Sequence of chain 1.C:
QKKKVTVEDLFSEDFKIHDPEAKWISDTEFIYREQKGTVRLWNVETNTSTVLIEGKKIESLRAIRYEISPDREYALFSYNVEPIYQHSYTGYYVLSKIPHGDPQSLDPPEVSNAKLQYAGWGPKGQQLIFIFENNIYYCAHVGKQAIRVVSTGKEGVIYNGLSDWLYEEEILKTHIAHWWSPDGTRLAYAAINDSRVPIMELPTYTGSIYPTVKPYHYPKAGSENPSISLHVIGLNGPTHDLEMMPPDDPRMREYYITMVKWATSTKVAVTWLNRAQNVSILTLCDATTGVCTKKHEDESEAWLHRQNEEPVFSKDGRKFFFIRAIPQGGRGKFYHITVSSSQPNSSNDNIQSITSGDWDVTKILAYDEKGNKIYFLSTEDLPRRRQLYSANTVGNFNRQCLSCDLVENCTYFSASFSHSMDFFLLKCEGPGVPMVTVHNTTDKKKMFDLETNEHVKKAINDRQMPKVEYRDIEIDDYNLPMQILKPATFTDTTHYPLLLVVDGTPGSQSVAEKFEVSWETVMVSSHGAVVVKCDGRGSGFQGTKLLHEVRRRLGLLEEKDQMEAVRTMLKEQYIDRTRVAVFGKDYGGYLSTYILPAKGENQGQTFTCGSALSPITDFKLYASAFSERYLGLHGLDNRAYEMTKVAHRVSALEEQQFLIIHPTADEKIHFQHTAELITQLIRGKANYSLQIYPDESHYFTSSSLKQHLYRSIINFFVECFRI

A protein and the small-molecule ligand that binds it are described below.
Small molecule (SMILES): CC(=O)N[C@H]1[C@H](O[C@H]2[C@H](O)[C@@H](NC(C)=O)CO[C@@H]2CO)O[C@H](CO)[C@@H](O)[C@@H]1O

Binding-site contacts:
Ligand atom C4 contacts residue ASN461 of chain 1.C at 3.6 Å.
Ligand atom C3 contacts residue ASN461 of chain 1.C at 4.1 Å.
Ligand atom O7 contacts residue ASN409 of chain 1.C at 4.4 Å.
Ligand atom C6 contacts residue LYS457 of chain 1.C at 3.6 Å.
Ligand atom O6 contacts residue ASN409 of chain 1.C at 4.3 Å.
Ligand atom C5 contacts residue ASN461 of chain 1.C at 3.8 Å.
Ligand atom C6 contacts residue ASN409 of chain 1.C at 4.3 Å.
Ligand atom O6 contacts residue ASN461 of chain 1.C at 4.4 Å.
Ligand atom C1 contacts residue ASN409 of chain 1.C at 1.4 Å.
Ligand atom O4 contacts residue ASN461 of chain 1.C at 4.2 Å.
Ligand atom C2 contacts residue ASN409 of chain 1.C at 2.5 Å.
Ligand atom C8 contacts residue GLY432 of chain 1.C at 4.3 Å.
Ligand atom C6 contacts residue ASN461 of chain 1.C at 3.2 Å.
Ligand atom C5 contacts residue ASN409 of chain 1.C at 3.1 Å.
Ligand atom C8 contacts residue ASN409 of chain 1.C at 3.0 Å.
Ligand atom C2 contacts residue ASN461 of chain 1.C at 3.8 Å.
Ligand atom C5 contacts residue LYS457 of chain 1.C at 4.1 Å.
Ligand atom C1 contacts residue ASN461 of chain 1.C at 4.0 Å.
Ligand atom O5 contacts residue ASN409 of chain 1.C at 2.4 Å (h-bond).
Ligand atom C3 contacts residue ASN409 of chain 1.C at 3.5 Å.
Ligand atom C4 contacts residue ASN409 of chain 1.C at 4.0 Å.
Ligand atom O6 contacts residue LYS457 of chain 1.C at 3.3 Å (salt-bridge).
Ligand atom C7 contacts residue ASN409 of chain 1.C at 3.2 Å.
Ligand atom N2 contacts residue ASN409 of chain 1.C at 2.6 Å (h-bond).
Ligand atom O3 contacts residue ASN461 of chain 1.C at 4.4 Å.
Ligand atom O5 contacts residue ASN461 of chain 1.C at 3.3 Å (h-bond).